Binding-site contacts:
Ligand atom C1 contacts residue ASN224 of chain 1.B at 1.4 Å.
Ligand atom C4 contacts residue ASN224 of chain 1.B at 4.1 Å.
Ligand atom C3 contacts residue ASN224 of chain 1.B at 3.7 Å.
Ligand atom N2 contacts residue ASN224 of chain 1.B at 2.9 Å (h-bond).
Ligand atom C2 contacts residue ASN224 of chain 1.B at 2.3 Å.
Ligand atom O5 contacts residue ASN224 of chain 1.B at 2.4 Å (h-bond).
Ligand atom C5 contacts residue ASN224 of chain 1.B at 3.6 Å.
Ligand atom O7 contacts residue ASN224 of chain 1.B at 2.8 Å (h-bond).
Ligand atom C8 contacts residue ASN224 of chain 1.B at 4.4 Å.
Ligand atom C7 contacts residue ASN224 of chain 1.B at 3.1 Å.
Ligand atom C6 contacts residue GLU260 of chain 1.B at 4.5 Å.

A protein and the small-molecule ligand that binds it are described below.
Small molecule (SMILES): CC(=O)N[C@@H]1[C@@H](O)[C@H](O)[C@@H](CO)O[C@H]1O

Sequence of chain 1.B:
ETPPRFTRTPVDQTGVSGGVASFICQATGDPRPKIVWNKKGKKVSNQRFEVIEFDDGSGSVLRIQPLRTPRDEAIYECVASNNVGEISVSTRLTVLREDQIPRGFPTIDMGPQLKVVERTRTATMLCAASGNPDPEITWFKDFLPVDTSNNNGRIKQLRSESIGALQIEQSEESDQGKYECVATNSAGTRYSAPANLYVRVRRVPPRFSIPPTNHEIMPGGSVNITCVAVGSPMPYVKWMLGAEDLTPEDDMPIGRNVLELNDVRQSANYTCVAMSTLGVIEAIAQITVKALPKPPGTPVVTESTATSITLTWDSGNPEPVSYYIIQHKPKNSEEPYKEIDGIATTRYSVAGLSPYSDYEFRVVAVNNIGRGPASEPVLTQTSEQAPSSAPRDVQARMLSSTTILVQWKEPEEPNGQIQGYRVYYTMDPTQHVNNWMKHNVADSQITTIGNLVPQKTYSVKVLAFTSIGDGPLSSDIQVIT